The small molecule below binds the protein below.
Small molecule (SMILES): O=C1c2cccc3[nH]nc(c23)CCN1[C@H]1CC2CCN(CC2)C1

Binding-site contacts:
Ligand atom C1 contacts residue TYR201 of chain 1.C at 4.2 Å (hydrophobic).
Ligand atom C12 contacts residue PHE274 of chain 1.D at 4.1 Å (hydrophobic).
Ligand atom C4 contacts residue ARG140 of chain 1.C at 4.0 Å.
Ligand atom C17 contacts residue TRP231 of chain 1.D at 4.2 Å (hydrophobic).
Ligand atom C16 contacts residue SER230 of chain 1.D at 4.1 Å.
Ligand atom C9 contacts residue TYR282 of chain 1.D at 4.2 Å (hydrophobic).
Ligand atom C5 contacts residue ASP117 of chain 1.C at 3.8 Å.
Ligand atom C4 contacts residue TYR139 of chain 1.C at 3.9 Å (hydrophobic).
Ligand atom N3 contacts residue TYR201 of chain 1.C at 4.2 Å.
Ligand atom O1 contacts residue TRP138 of chain 1.C at 3.1 Å.
Ligand atom N2 contacts residue ASP277 of chain 1.D at 3.3 Å (salt-bridge).
Ligand atom C15 contacts residue TYR282 of chain 1.D at 3.6 Å (hydrophobic).
Ligand atom C15 contacts residue TRP231 of chain 1.D at 4.0 Å (hydrophobic).
Ligand atom C10 contacts residue TYR201 of chain 1.C at 4.1 Å (hydrophobic).
Ligand atom C14 contacts residue TYR282 of chain 1.D at 3.9 Å (hydrophobic).
Ligand atom C18 contacts residue TYR282 of chain 1.D at 4.0 Å (hydrophobic).
Ligand atom C3 contacts residue TRP138 of chain 1.C at 3.9 Å (hydrophobic).
Ligand atom C4 contacts residue ILE119 of chain 1.C at 3.8 Å (hydrophobic).
Ligand atom C7 contacts residue ILE276 of chain 1.D at 4.2 Å (hydrophobic).
Ligand atom N4 contacts residue TRP231 of chain 1.D at 3.0 Å (h-bond).
Ligand atom C17 contacts residue ASN176 of chain 1.D at 4.2 Å.
Ligand atom C14 contacts residue PHE274 of chain 1.D at 3.9 Å (hydrophobic).
Ligand atom C10 contacts residue TYR282 of chain 1.D at 3.7 Å (hydrophobic).
Ligand atom N4 contacts residue SER230 of chain 1.D at 3.7 Å.
Ligand atom C1 contacts residue TRP138 of chain 1.C at 3.7 Å (hydrophobic).
Ligand atom N1 contacts residue ASP277 of chain 1.D at 3.9 Å.
Ligand atom C9 contacts residue ILE276 of chain 1.D at 3.6 Å (hydrophobic).
Ligand atom N1 contacts residue ARG140 of chain 1.C at 3.4 Å (salt-bridge).
Ligand atom C12 contacts residue TRP138 of chain 1.C at 3.7 Å (hydrophobic).
Ligand atom C5 contacts residue ARG140 of chain 1.C at 3.9 Å.
Ligand atom C13 contacts residue TRP138 of chain 1.C at 4.3 Å (hydrophobic).
Ligand atom C16 contacts residue TRP231 of chain 1.D at 3.5 Å (hydrophobic).
Ligand atom C6 contacts residue ARG140 of chain 1.C at 3.7 Å.
Ligand atom C15 contacts residue THR229 of chain 1.D at 4.2 Å.
Ligand atom C3 contacts residue TYR139 of chain 1.C at 3.6 Å (hydrophobic).
Ligand atom C5 contacts residue ILE119 of chain 1.C at 3.7 Å (hydrophobic).
Ligand atom C15 contacts residue SER230 of chain 1.D at 3.3 Å.
Ligand atom C13 contacts residue PHE274 of chain 1.D at 3.9 Å (hydrophobic).
Ligand atom C18 contacts residue TRP231 of chain 1.D at 3.5 Å (hydrophobic).
Ligand atom N2 contacts residue ARG140 of chain 1.C at 4.0 Å.

Sequence of chain 1.D:
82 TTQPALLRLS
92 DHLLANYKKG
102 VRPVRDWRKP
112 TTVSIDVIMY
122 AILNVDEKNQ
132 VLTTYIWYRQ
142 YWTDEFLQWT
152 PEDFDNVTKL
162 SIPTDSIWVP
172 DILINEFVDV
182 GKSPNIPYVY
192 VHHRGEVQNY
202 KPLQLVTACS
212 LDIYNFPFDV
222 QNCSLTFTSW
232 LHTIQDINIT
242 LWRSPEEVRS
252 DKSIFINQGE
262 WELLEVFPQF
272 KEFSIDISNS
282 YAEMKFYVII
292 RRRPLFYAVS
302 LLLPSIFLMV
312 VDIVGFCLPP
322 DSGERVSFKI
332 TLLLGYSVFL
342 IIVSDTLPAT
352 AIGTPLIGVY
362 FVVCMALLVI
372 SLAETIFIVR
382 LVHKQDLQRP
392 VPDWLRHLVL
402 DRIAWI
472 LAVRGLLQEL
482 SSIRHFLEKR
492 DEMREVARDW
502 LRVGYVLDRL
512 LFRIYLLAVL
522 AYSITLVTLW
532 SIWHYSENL

Sequence of chain 1.C:
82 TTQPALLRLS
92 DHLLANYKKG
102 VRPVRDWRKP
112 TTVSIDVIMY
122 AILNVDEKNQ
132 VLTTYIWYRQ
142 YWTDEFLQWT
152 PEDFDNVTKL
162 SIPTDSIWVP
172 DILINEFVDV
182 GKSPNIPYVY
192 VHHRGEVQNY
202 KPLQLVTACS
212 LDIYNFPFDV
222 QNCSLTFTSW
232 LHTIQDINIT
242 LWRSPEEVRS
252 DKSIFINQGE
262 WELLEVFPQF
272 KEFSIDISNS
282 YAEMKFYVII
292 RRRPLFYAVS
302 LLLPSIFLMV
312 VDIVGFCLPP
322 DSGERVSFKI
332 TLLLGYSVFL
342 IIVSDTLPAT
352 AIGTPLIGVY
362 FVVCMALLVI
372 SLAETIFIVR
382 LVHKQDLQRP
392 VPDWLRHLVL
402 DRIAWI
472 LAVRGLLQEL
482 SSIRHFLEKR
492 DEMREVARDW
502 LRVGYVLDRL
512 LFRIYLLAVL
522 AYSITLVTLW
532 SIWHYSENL